Sequence of chain 1.A:
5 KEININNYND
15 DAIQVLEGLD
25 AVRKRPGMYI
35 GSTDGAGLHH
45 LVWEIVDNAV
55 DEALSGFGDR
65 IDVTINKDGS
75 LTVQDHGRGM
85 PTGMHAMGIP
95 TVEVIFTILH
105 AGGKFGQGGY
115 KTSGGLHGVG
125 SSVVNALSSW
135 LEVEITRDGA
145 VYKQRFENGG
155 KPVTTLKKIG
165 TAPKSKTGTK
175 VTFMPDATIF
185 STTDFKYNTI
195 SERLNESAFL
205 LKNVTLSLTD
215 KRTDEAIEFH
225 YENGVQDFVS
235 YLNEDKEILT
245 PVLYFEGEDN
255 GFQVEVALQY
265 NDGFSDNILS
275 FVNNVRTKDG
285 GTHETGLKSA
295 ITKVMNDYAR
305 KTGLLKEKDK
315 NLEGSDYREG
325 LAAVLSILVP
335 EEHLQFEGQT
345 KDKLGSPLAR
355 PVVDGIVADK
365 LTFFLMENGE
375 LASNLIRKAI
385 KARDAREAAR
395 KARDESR

Sequence of chain 1.B:
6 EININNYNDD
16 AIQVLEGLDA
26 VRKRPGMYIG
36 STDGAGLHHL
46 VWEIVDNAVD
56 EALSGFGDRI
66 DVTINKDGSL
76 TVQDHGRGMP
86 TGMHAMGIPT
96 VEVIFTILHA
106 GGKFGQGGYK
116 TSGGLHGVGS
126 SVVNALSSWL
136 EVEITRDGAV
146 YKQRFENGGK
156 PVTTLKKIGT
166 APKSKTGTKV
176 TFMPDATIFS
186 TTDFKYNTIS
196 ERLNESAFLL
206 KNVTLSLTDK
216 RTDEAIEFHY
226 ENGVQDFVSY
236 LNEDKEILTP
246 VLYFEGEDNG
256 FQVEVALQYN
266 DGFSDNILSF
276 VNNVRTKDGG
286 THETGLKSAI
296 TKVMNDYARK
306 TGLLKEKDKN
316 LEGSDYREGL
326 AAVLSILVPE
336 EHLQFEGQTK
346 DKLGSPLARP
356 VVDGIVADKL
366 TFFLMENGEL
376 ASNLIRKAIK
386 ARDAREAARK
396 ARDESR

A small-molecule ligand and the protein it binds are described below.
Small molecule (SMILES): Nc1ncnc2c1ncn2[C@@H]1O[C@H](CO[P](=O)(O)O[P](=O)(O)NP(=O)(O)O)[C@@H](O)[C@H]1O

Binding-site contacts:
Ligand atom C2' contacts residue TYR12 of chain 1.B at 3.2 Å (hydrophobic).
Ligand atom N3B contacts residue HIS121 of chain 1.A at 3.1 Å (h-bond).
Ligand atom O1A contacts residue NA1 of chain 1.H at 2.9 Å (h-bond).
Ligand atom O1A contacts residue SER125 of chain 1.A at 3.1 Å (h-bond).
Ligand atom C5' contacts residue ALA105 of chain 1.A at 3.4 Å (hydrophobic).
Ligand atom O2A contacts residue MG1 of chain 1.I at 2.5 Å.
Ligand atom O2G contacts residue GLY122 of chain 1.A at 3.2 Å (h-bond).
Ligand atom O3' contacts residue GLY107 of chain 1.A at 2.7 Å (h-bond).
Ligand atom O3A contacts residue GLY122 of chain 1.A at 3.2 Å.
Ligand atom C1' contacts residue TYR12 of chain 1.B at 3.3 Å (hydrophobic).
Ligand atom O2A contacts residue ASN52 of chain 1.A at 3.0 Å (h-bond).
Ligand atom N7 contacts residue ASN52 of chain 1.A at 3.2 Å.
Ligand atom O2A contacts residue GLY124 of chain 1.A at 3.4 Å.
Ligand atom O2' contacts residue GLY107 of chain 1.A at 3.4 Å (h-bond).
Ligand atom O2B contacts residue ASN52 of chain 1.A at 3.0 Å (h-bond).
Ligand atom C2 contacts residue TYR114 of chain 1.A at 3.4 Å (hydrophobic).
Ligand atom O2G contacts residue GLY124 of chain 1.A at 2.8 Å (h-bond).
Ligand atom O2G contacts residue VAL123 of chain 1.A at 2.7 Å (h-bond).
Ligand atom N3B contacts residue GLY122 of chain 1.A at 2.9 Å (h-bond).
Ligand atom O2' contacts residue TYR12 of chain 1.B at 2.7 Å (h-bond).
Ligand atom O3A contacts residue VAL123 of chain 1.A at 3.5 Å (h-bond).
Ligand atom PG contacts residue MG1 of chain 1.I at 3.4 Å.
Ligand atom O1G contacts residue HIS121 of chain 1.A at 2.9 Å (h-bond).
Ligand atom O4' contacts residue ILE99 of chain 1.A at 3.3 Å.
Ligand atom N6 contacts residue ASP79 of chain 1.A at 2.9 Å (salt-bridge).
Ligand atom O2B contacts residue MG1 of chain 1.I at 2.3 Å.
Ligand atom N3 contacts residue TYR114 of chain 1.A at 3.0 Å (h-bond).
Ligand atom O1A contacts residue VAL123 of chain 1.A at 3.4 Å.
Ligand atom O2B contacts residue LYS108 of chain 1.A at 2.6 Å (salt-bridge).
Ligand atom O3G contacts residue MG1 of chain 1.I at 2.1 Å.
Ligand atom N3B contacts residue LEU120 of chain 1.A at 3.1 Å (h-bond).
Ligand atom O2' contacts residue ILE17 of chain 1.B at 3.2 Å.
Ligand atom C2 contacts residue GLU56 of chain 1.A at 3.3 Å.
Ligand atom O1A contacts residue GLY124 of chain 1.A at 3.3 Å (h-bond).
Ligand atom O2A contacts residue SER125 of chain 1.A at 2.8 Å (h-bond).
Ligand atom N3 contacts residue TYR12 of chain 1.B at 2.8 Å (h-bond).
Ligand atom O1G contacts residue LEU120 of chain 1.A at 2.9 Å (h-bond).
Ligand atom O1G contacts residue LYS345 of chain 1.A at 2.6 Å (salt-bridge).
Ligand atom PB contacts residue MG1 of chain 1.I at 3.1 Å.
Ligand atom O1G contacts residue GLY119 of chain 1.A at 3.4 Å.